Sequence of chain 1.A:
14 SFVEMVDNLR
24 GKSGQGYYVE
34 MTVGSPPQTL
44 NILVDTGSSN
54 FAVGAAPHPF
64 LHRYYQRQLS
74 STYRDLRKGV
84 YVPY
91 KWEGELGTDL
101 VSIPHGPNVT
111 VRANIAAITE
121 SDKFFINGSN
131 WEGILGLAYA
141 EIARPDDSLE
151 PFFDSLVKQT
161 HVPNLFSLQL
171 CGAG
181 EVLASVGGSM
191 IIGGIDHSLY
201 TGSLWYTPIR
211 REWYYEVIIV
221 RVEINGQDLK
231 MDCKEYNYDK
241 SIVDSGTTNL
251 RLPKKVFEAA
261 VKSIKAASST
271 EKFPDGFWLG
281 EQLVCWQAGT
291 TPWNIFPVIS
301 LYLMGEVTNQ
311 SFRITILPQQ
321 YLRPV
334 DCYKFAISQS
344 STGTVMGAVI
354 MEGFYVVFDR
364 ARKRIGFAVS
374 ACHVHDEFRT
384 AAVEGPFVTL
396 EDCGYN

Binding-site contacts:
Ligand atom N4 contacts residue GLY246 of chain 1.A at 3.7 Å.
Ligand atom N4 contacts residue ASP48 of chain 1.A at 2.6 Å (salt-bridge).
Ligand atom C14 contacts residue SER51 of chain 1.A at 3.9 Å.
Ligand atom C13 contacts residue ASP48 of chain 1.A at 4.0 Å.
Ligand atom C1 contacts residue ILE134 of chain 1.A at 4.0 Å (hydrophobic).
Ligand atom C14 contacts residue ASP48 of chain 1.A at 3.5 Å.
Ligand atom C16 contacts residue TRP92 of chain 1.A at 4.2 Å (hydrophobic).
Ligand atom N3 contacts residue ASP48 of chain 1.A at 2.6 Å (salt-bridge).
Ligand atom C6 contacts residue ILE134 of chain 1.A at 4.2 Å (hydrophobic).
Ligand atom N4 contacts residue ASP244 of chain 1.A at 2.6 Å (salt-bridge).
Ligand atom N2 contacts residue ASP244 of chain 1.A at 3.9 Å.
Ligand atom C6 contacts residue LEU46 of chain 1.A at 3.5 Å (hydrophobic).
Ligand atom C17 contacts residue TYR87 of chain 1.A at 4.2 Å (hydrophobic).
Ligand atom C5 contacts residue LEU46 of chain 1.A at 3.8 Å (hydrophobic).
Ligand atom C1 contacts residue TRP131 of chain 1.A at 3.5 Å (hydrophobic).
Ligand atom C3 contacts residue PHE124 of chain 1.A at 3.9 Å (hydrophobic).
Ligand atom C14 contacts residue ILE134 of chain 1.A at 3.8 Å (hydrophobic).
Ligand atom C10 contacts residue THR247 of chain 1.A at 4.0 Å.
Ligand atom C2 contacts residue PHE124 of chain 1.A at 3.5 Å (hydrophobic).
Ligand atom C11 contacts residue ASP244 of chain 1.A at 3.4 Å.
Ligand atom N4 contacts residue THR247 of chain 1.A at 4.2 Å.
Ligand atom C11 contacts residue GLY246 of chain 1.A at 4.0 Å.
Ligand atom C5 contacts residue GLY246 of chain 1.A at 3.8 Å.
Ligand atom C4 contacts residue ILE134 of chain 1.A at 4.0 Å (hydrophobic).
Ligand atom C2 contacts residue TRP131 of chain 1.A at 4.3 Å (hydrophobic).
Ligand atom C15 contacts residue SER51 of chain 1.A at 3.8 Å.
Ligand atom N2 contacts residue GLY246 of chain 1.A at 4.0 Å.
Ligand atom C1 contacts residue PHE124 of chain 1.A at 3.6 Å (hydrophobic).
Ligand atom C6 contacts residue TRP131 of chain 1.A at 4.2 Å (hydrophobic).
Ligand atom C12 contacts residue ASP244 of chain 1.A at 3.6 Å.
Ligand atom C7 contacts residue ASP48 of chain 1.A at 3.8 Å.
Ligand atom N4 contacts residue GLY50 of chain 1.A at 3.6 Å.
Ligand atom C12 contacts residue ASP48 of chain 1.A at 3.3 Å.
Ligand atom C3 contacts residue ILE134 of chain 1.A at 3.8 Å (hydrophobic).
Ligand atom N2 contacts residue THR247 of chain 1.A at 4.2 Å.
Ligand atom C11 contacts residue THR247 of chain 1.A at 3.1 Å.
Ligand atom C12 contacts residue GLY246 of chain 1.A at 3.8 Å.
Ligand atom C2 contacts residue ILE134 of chain 1.A at 3.8 Å (hydrophobic).
Ligand atom N3 contacts residue GLY246 of chain 1.A at 4.2 Å.
Ligand atom C5 contacts residue ILE134 of chain 1.A at 4.2 Å (hydrophobic).

A small-molecule ligand and the protein it binds are described below.
Small molecule (SMILES): NC1=NC(c2ccccc2)(c2ccccc2)C2=NCCCN12